Binding-site contacts:
Ligand atom C14 contacts residue NAP1 of chain 1.E at 3.6 Å.
Ligand atom O4 contacts residue PHE129 of chain 1.B at 3.9 Å.
Ligand atom O4 contacts residue GLY117 of chain 1.B at 3.3 Å.
Ligand atom C5 contacts residue PHE89 of chain 1.B at 3.7 Å (hydrophobic).
Ligand atom C14 contacts residue ALA316 of chain 1.B at 3.6 Å (hydrophobic).
Ligand atom C7 contacts residue PHE162 of chain 1.B at 3.8 Å (hydrophobic).
Ligand atom C3 contacts residue NAP1 of chain 1.E at 3.7 Å.
Ligand atom C11 contacts residue TYR165 of chain 1.B at 4.0 Å (hydrophobic).
Ligand atom C11 contacts residue PHE162 of chain 1.B at 3.9 Å (hydrophobic).
Ligand atom O9 contacts residue PRO262 of chain 1.B at 3.4 Å.
Ligand atom C7 contacts residue NAP1 of chain 1.E at 3.8 Å.
Ligand atom C13 contacts residue CYS157 of chain 1.B at 3.6 Å (hydrophobic).
Ligand atom C1 contacts residue NAP1 of chain 1.E at 3.7 Å.
Ligand atom C8 contacts residue ILE265 of chain 1.B at 3.4 Å (hydrophobic).
Ligand atom C14 contacts residue TYR161 of chain 1.B at 3.8 Å (hydrophobic).
Ligand atom C13 contacts residue NAP1 of chain 1.E at 3.3 Å.
Ligand atom C2 contacts residue NAP1 of chain 1.E at 3.5 Å.
Ligand atom C2 contacts residue LEU269 of chain 1.B at 3.8 Å (hydrophobic).
Ligand atom O9 contacts residue PHE318 of chain 1.B at 3.0 Å.
Ligand atom O3 contacts residue NAP1 of chain 1.E at 3.9 Å.
Ligand atom C13 contacts residue ASN156 of chain 1.B at 3.3 Å.
Ligand atom O4 contacts residue VAL118 of chain 1.B at 3.0 Å (h-bond).
Ligand atom C5 contacts residue NAP1 of chain 1.E at 3.9 Å.
Ligand atom C12 contacts residue PHE162 of chain 1.B at 3.8 Å (hydrophobic).
Ligand atom O9 contacts residue ILE265 of chain 1.B at 3.4 Å.
Ligand atom C4 contacts residue PHE129 of chain 1.B at 4.0 Å (hydrophobic).
Ligand atom O3 contacts residue LEU269 of chain 1.B at 3.5 Å.
Ligand atom C4 contacts residue GLY117 of chain 1.B at 3.9 Å.
Ligand atom C9 contacts residue PHE318 of chain 1.B at 3.6 Å (hydrophobic).
Ligand atom O10 contacts residue TYR161 of chain 1.B at 3.6 Å.
Ligand atom C13 contacts residue LEU269 of chain 1.B at 3.7 Å (hydrophobic).
Ligand atom O3 contacts residue VAL118 of chain 1.B at 3.5 Å.
Ligand atom C12 contacts residue PRO262 of chain 1.B at 3.9 Å (hydrophobic).
Ligand atom C6 contacts residue PHE89 of chain 1.B at 3.8 Å (hydrophobic).
Ligand atom C6 contacts residue NAP1 of chain 1.E at 3.8 Å.
Ligand atom C12 contacts residue LEU266 of chain 1.B at 3.6 Å (hydrophobic).
Ligand atom O10 contacts residue PHE162 of chain 1.B at 3.5 Å.
Ligand atom C8 contacts residue PHE318 of chain 1.B at 3.7 Å (hydrophobic).
Ligand atom C9 contacts residue ILE265 of chain 1.B at 3.8 Å (hydrophobic).
Ligand atom O3 contacts residue GLY117 of chain 1.B at 3.9 Å.

A small-molecule ligand and the protein it binds are described below.
Small molecule (SMILES): CCOC(=O)[C@H]1C[C@@H]1c1ccc(O)c(OC)c1

Sequence of chain 1.B:
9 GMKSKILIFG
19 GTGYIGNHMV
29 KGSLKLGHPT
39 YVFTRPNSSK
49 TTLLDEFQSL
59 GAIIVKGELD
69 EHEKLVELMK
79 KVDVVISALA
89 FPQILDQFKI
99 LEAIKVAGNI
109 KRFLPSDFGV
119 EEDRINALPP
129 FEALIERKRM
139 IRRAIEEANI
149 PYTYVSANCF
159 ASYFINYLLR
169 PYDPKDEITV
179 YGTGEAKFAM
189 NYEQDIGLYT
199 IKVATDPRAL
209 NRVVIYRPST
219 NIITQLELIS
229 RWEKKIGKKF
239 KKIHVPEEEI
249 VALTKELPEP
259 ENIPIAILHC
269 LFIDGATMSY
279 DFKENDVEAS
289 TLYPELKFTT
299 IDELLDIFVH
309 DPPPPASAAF